The protein below binds the small molecule below.
Small molecule (SMILES): OC[C@H]1[C@H](O)[C@@H](O)[C@H]2N[C@@H]12

Sequence of chain 1.B:
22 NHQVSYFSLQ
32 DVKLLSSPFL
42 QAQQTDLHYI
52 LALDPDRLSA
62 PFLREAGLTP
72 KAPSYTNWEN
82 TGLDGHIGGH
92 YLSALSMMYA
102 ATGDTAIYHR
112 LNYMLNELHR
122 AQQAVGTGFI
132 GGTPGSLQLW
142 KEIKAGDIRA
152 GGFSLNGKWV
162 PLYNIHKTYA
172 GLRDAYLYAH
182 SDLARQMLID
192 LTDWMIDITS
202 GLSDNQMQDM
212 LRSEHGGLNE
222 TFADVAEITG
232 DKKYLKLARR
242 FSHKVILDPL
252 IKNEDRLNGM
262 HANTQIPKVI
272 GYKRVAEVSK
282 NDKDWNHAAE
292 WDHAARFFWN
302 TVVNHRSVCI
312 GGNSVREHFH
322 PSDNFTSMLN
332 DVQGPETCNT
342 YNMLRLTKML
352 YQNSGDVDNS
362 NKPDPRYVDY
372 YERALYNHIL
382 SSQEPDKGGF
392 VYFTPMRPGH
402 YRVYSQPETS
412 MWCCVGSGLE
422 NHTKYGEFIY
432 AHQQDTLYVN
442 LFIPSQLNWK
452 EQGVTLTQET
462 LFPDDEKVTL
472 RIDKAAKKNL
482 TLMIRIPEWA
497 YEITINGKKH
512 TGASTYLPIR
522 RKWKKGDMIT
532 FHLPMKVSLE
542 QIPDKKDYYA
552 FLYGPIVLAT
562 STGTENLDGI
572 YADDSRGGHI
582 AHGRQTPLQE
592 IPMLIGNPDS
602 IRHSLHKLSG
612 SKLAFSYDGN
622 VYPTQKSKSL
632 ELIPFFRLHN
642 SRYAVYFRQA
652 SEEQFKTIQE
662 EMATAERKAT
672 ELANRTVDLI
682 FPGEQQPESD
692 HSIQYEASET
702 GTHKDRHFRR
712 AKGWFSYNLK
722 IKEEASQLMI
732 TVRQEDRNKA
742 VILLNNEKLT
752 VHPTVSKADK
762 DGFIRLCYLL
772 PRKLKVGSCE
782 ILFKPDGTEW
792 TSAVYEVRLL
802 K

Binding-site contacts:
Ligand atom C4 contacts residue ASN264 of chain 1.B at 4.0 Å.
Ligand atom O3 contacts residue GLU215 of chain 1.B at 2.6 Å (salt-bridge).
Ligand atom C2 contacts residue TYR393 of chain 1.B at 3.2 Å (hydrophobic).
Ligand atom N1 contacts residue GLN687 of chain 1.B at 2.9 Å (h-bond).
Ligand atom O2 contacts residue HIS262 of chain 1.B at 3.7 Å.
Ligand atom O3 contacts residue GLN686 of chain 1.B at 3.1 Å (h-bond).
Ligand atom O2 contacts residue ASN264 of chain 1.B at 3.0 Å (h-bond).
Ligand atom O1 contacts residue GLU318 of chain 1.B at 3.1 Å (salt-bridge).
Ligand atom C3 contacts residue GLU337 of chain 1.B at 3.4 Å.
Ligand atom N1 contacts residue TYR393 of chain 1.B at 3.6 Å.
Ligand atom C4 contacts residue GLN686 of chain 1.B at 4.2 Å.
Ligand atom C6 contacts residue VAL161 of chain 1.B at 4.2 Å (hydrophobic).
Ligand atom O1 contacts residue GLU337 of chain 1.B at 2.8 Å (salt-bridge).
Ligand atom C3 contacts residue CYS414 of chain 1.B at 3.8 Å (hydrophobic).
Ligand atom C3 contacts residue GLU318 of chain 1.B at 4.1 Å.
Ligand atom O1 contacts residue HIS262 of chain 1.B at 2.7 Å (h-bond).
Ligand atom C1 contacts residue CYS414 of chain 1.B at 3.6 Å (hydrophobic).
Ligand atom C2 contacts residue GLN687 of chain 1.B at 4.1 Å.
Ligand atom C5 contacts residue CYS414 of chain 1.B at 4.0 Å (hydrophobic).
Ligand atom O2 contacts residue GLU215 of chain 1.B at 2.4 Å (salt-bridge).
Ligand atom O3 contacts residue VAL161 of chain 1.B at 3.9 Å.
Ligand atom C1 contacts residue GLN687 of chain 1.B at 3.8 Å.
Ligand atom C3 contacts residue HIS262 of chain 1.B at 3.5 Å.
Ligand atom C1 contacts residue TYR393 of chain 1.B at 4.0 Å (hydrophobic).
Ligand atom C2 contacts residue GLU337 of chain 1.B at 3.8 Å.
Ligand atom C2 contacts residue GLU318 of chain 1.B at 3.8 Å.
Ligand atom C5 contacts residue GLU215 of chain 1.B at 4.0 Å.
Ligand atom C6 contacts residue TYR164 of chain 1.B at 3.7 Å (hydrophobic).
Ligand atom O2 contacts residue TYR164 of chain 1.B at 3.5 Å.
Ligand atom N1 contacts residue GLU318 of chain 1.B at 3.5 Å (salt-bridge).
Ligand atom N1 contacts residue GLN686 of chain 1.B at 4.0 Å.
Ligand atom C2 contacts residue CYS414 of chain 1.B at 3.3 Å (hydrophobic).
Ligand atom C5 contacts residue TYR164 of chain 1.B at 3.8 Å (hydrophobic).
Ligand atom C3 contacts residue ASN264 of chain 1.B at 4.0 Å.
Ligand atom C4 contacts residue HIS262 of chain 1.B at 3.5 Å.
Ligand atom N1 contacts residue HIS262 of chain 1.B at 4.1 Å.
Ligand atom C4 contacts residue GLU215 of chain 1.B at 3.3 Å.
Ligand atom C6 contacts residue GLU215 of chain 1.B at 3.2 Å.
Ligand atom O1 contacts residue ASN264 of chain 1.B at 3.8 Å.
Ligand atom C1 contacts residue TRP79 of chain 1.B at 3.7 Å (hydrophobic).